Binding-site contacts:
Ligand atom O1 contacts residue ARG96 of chain 1.A at 3.3 Å (salt-bridge).
Ligand atom C24 contacts residue GLY211 of chain 1.A at 3.8 Å.
Ligand atom O1 contacts residue PHE19 of chain 1.A at 3.4 Å.
Ligand atom C1 contacts residue SER107 of chain 1.A at 3.3 Å.
Ligand atom C10 contacts residue PHE106 of chain 1.A at 3.8 Å (hydrophobic).
Ligand atom C14 contacts residue PHE48 of chain 1.A at 3.6 Å (hydrophobic).
Ligand atom C26 contacts residue LEU234 of chain 1.A at 3.9 Å (hydrophobic).
Ligand atom C2 contacts residue CYS55 of chain 1.A at 3.9 Å (hydrophobic).
Ligand atom C18 contacts residue LEU218 of chain 1.A at 3.6 Å (hydrophobic).
Ligand atom O3 contacts residue PHE122 of chain 1.A at 3.6 Å.
Ligand atom C4 contacts residue LEU89 of chain 1.A at 3.4 Å (hydrophobic).
Ligand atom C5 contacts residue ILE93 of chain 1.A at 3.9 Å (hydrophobic).
Ligand atom N1 contacts residue PHE122 of chain 1.A at 3.5 Å.
Ligand atom C17 contacts residue GLY211 of chain 1.A at 3.8 Å.
Ligand atom C9 contacts residue ALA52 of chain 1.A at 3.7 Å (hydrophobic).
Ligand atom O1 contacts residue SER107 of chain 1.A at 2.4 Å (h-bond).
Ligand atom C11 contacts residue PHE106 of chain 1.A at 3.3 Å (hydrophobic).
Ligand atom C23 contacts residue GLY121 of chain 1.A at 3.6 Å.
Ligand atom C2 contacts residue PHE106 of chain 1.A at 3.8 Å (hydrophobic).
Ligand atom C8 contacts residue PHE48 of chain 1.A at 3.5 Å (hydrophobic).
Ligand atom C26 contacts residue ILE230 of chain 1.A at 3.8 Å (hydrophobic).
Ligand atom O3 contacts residue ILE93 of chain 1.A at 3.2 Å.
Ligand atom C25 contacts residue TRP45 of chain 1.A at 3.8 Å (hydrophobic).
Ligand atom C6 contacts residue ILE93 of chain 1.A at 3.9 Å (hydrophobic).
Ligand atom C6 contacts residue LEU89 of chain 1.A at 3.4 Å (hydrophobic).
Ligand atom C4 contacts residue ILE93 of chain 1.A at 3.6 Å (hydrophobic).
Ligand atom C23 contacts residue PHE48 of chain 1.A at 3.9 Å (hydrophobic).
Ligand atom O2 contacts residue PHE106 of chain 1.A at 3.5 Å.
Ligand atom C26 contacts residue MET233 of chain 1.A at 3.9 Å (hydrophobic).
Ligand atom C5 contacts residue LEU89 of chain 1.A at 3.7 Å (hydrophobic).
Ligand atom O2 contacts residue SER107 of chain 1.A at 2.9 Å (h-bond).
Ligand atom C8 contacts residue ALA52 of chain 1.A at 3.9 Å (hydrophobic).
Ligand atom C9 contacts residue PHE106 of chain 1.A at 3.7 Å (hydrophobic).
Ligand atom C23 contacts residue PHE122 of chain 1.A at 3.9 Å (hydrophobic).
Ligand atom O3 contacts residue MET90 of chain 1.A at 3.5 Å (h-bond).
Ligand atom C13 contacts residue PHE48 of chain 1.A at 3.8 Å (hydrophobic).
Ligand atom N1 contacts residue MET90 of chain 1.A at 3.8 Å.
Ligand atom O3 contacts residue LEU89 of chain 1.A at 3.7 Å.
Ligand atom C3 contacts residue CYS55 of chain 1.A at 3.7 Å (hydrophobic).
Ligand atom C25 contacts residue ILE230 of chain 1.A at 3.7 Å (hydrophobic).

The small molecule below binds the protein below.
Small molecule (SMILES): CC1(C)CCC(C)(C)c2cc(/C(=N/O)c3ccc4cc(C(=O)O)ccc4c3)ccc21

Sequence of chain 1.A:
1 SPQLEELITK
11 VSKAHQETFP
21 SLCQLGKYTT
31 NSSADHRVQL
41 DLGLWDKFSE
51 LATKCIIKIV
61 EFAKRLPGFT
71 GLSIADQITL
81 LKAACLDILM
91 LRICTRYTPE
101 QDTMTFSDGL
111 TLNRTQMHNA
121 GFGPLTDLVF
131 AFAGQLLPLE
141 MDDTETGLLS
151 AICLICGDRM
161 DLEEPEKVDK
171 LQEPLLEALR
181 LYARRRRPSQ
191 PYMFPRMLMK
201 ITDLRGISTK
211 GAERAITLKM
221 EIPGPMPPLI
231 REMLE